Sequence of chain 1.A:
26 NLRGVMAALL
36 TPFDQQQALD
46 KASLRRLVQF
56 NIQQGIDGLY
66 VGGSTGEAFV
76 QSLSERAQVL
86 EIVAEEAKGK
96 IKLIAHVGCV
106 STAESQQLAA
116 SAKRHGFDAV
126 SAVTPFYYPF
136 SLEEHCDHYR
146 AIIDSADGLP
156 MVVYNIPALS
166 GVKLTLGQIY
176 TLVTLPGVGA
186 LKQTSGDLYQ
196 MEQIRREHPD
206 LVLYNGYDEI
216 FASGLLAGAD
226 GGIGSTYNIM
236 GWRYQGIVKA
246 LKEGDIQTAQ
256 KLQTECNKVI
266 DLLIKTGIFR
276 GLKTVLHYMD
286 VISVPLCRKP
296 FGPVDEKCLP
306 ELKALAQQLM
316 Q

Binding-site contacts:
Ligand atom O1 contacts residue SER69 of chain 1.A at 3.5 Å (h-bond).
Ligand atom O4 contacts residue LYS187 of chain 1.A at 2.4 Å (salt-bridge).
Ligand atom C3 contacts residue ILE228 of chain 1.A at 3.8 Å (hydrophobic).
Ligand atom C3 contacts residue GLY229 of chain 1.A at 4.2 Å.
Ligand atom O4 contacts residue THR189 of chain 1.A at 3.5 Å (h-bond).
Ligand atom O2 contacts residue TYR159 of chain 1.A at 3.3 Å (h-bond).
Ligand atom O4 contacts residue ILE228 of chain 1.A at 4.0 Å.
Ligand atom C2 contacts residue TYR159 of chain 1.A at 3.7 Å (hydrophobic).
Ligand atom O4 contacts residue TYR159 of chain 1.A at 4.0 Å.
Ligand atom C2 contacts residue LYS187 of chain 1.A at 1.5 Å.
Ligand atom C1 contacts residue TYR65 of chain 1.A at 3.7 Å (hydrophobic).
Ligand atom O1 contacts residue TYR159 of chain 1.A at 3.9 Å.
Ligand atom O2 contacts residue SER69 of chain 1.A at 2.9 Å (h-bond).
Ligand atom O1 contacts residue THR70 of chain 1.A at 2.8 Å (h-bond).
Ligand atom C3 contacts residue GLY211 of chain 1.A at 4.5 Å.
Ligand atom C3 contacts residue TYR159 of chain 1.A at 4.5 Å (hydrophobic).
Ligand atom C1 contacts residue GLY68 of chain 1.A at 4.4 Å.
Ligand atom C1 contacts residue LYS187 of chain 1.A at 2.4 Å.
Ligand atom C2 contacts residue ILE228 of chain 1.A at 3.9 Å (hydrophobic).
Ligand atom O1 contacts residue ALA33 of chain 1.A at 3.8 Å.
Ligand atom C1 contacts residue TYR159 of chain 1.A at 3.3 Å (hydrophobic).
Ligand atom O1 contacts residue LYS187 of chain 1.A at 3.5 Å (salt-bridge).
Ligand atom C1 contacts residue SER69 of chain 1.A at 3.8 Å.
Ligand atom C3 contacts residue LYS187 of chain 1.A at 2.5 Å.
Ligand atom O2 contacts residue GLY68 of chain 1.A at 3.3 Å.
Ligand atom O2 contacts residue TYR65 of chain 1.A at 3.1 Å.
Ligand atom C1 contacts residue THR70 of chain 1.A at 3.9 Å.
Ligand atom O2 contacts residue THR70 of chain 1.A at 4.0 Å.
Ligand atom C2 contacts residue TYR65 of chain 1.A at 4.1 Å (hydrophobic).
Ligand atom C2 contacts residue ALA33 of chain 1.A at 4.0 Å (hydrophobic).
Ligand atom C3 contacts residue ALA33 of chain 1.A at 4.0 Å (hydrophobic).
Ligand atom C3 contacts residue THR70 of chain 1.A at 4.2 Å.
Ligand atom O1 contacts residue GLY68 of chain 1.A at 4.2 Å.
Ligand atom O4 contacts residue GLY211 of chain 1.A at 3.8 Å.
Ligand atom O2 contacts residue LYS187 of chain 1.A at 3.1 Å (salt-bridge).
Ligand atom C1 contacts residue ALA33 of chain 1.A at 4.1 Å (hydrophobic).

This protein binds this small molecule.
Small molecule (SMILES): O=C(O)C(=O)CO